Sequence of chain 1.A:
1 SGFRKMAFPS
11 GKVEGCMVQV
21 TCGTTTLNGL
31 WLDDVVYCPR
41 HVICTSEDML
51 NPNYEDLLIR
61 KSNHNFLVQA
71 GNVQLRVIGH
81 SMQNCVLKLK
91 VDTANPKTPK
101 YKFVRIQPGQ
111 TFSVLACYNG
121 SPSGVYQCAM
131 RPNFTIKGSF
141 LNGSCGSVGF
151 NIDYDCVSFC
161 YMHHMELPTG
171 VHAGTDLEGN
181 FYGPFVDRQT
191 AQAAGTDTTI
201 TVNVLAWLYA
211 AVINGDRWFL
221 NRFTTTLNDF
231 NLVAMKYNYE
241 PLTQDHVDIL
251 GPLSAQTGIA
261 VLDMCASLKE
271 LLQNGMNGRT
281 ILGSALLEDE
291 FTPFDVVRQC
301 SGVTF

A small-molecule ligand and the protein it binds are described below.
Small molecule (SMILES): CNC(=O)[C@H](O)[C@H](C[C@@H]1CCNC1=O)NC(=O)[C@@H]1[C@@H]2[C@H](CN1C(=O)[C@@H](NC(=O)C(F)(F)F)C(C)(C)C)C2(C)C

Binding-site contacts:
Ligand atom O6 contacts residue HIS163 of chain 1.A at 2.7 Å (h-bond).
Ligand atom C6 contacts residue ARG188 of chain 1.A at 3.6 Å.
Ligand atom F3 contacts residue MET165 of chain 1.A at 3.1 Å.
Ligand atom C17 contacts residue CYS145 of chain 1.A at 2.7 Å (hydrophobic).
Ligand atom O5 contacts residue SER144 of chain 1.A at 3.0 Å (h-bond).
Ligand atom C19 contacts residue CYS145 of chain 1.A at 2.8 Å (hydrophobic).
Ligand atom C19 contacts residue GLY143 of chain 1.A at 3.6 Å.
Ligand atom C2 contacts residue HIS164 of chain 1.A at 3.5 Å.
Ligand atom C16 contacts residue GLU166 of chain 1.A at 3.5 Å.
Ligand atom N5 contacts residue GLU166 of chain 1.A at 3.3 Å (salt-bridge).
Ligand atom O5 contacts residue CYS145 of chain 1.A at 3.0 Å (h-bond).
Ligand atom F2 contacts residue GLN192 of chain 1.A at 3.2 Å.
Ligand atom C18 contacts residue CYS145 of chain 1.A at 1.8 Å (hydrophobic).
Ligand atom F3 contacts residue LEU167 of chain 1.A at 3.3 Å.
Ligand atom F2 contacts residue THR190 of chain 1.A at 2.9 Å.
Ligand atom F3 contacts residue GLU166 of chain 1.A at 2.7 Å.
Ligand atom N2 contacts residue GLU166 of chain 1.A at 2.9 Å (salt-bridge).
Ligand atom C16 contacts residue MET165 of chain 1.A at 3.6 Å (hydrophobic).
Ligand atom N5 contacts residue PHE140 of chain 1.A at 3.3 Å (h-bond).
Ligand atom O3 contacts residue MET165 of chain 1.A at 3.3 Å.
Ligand atom O5 contacts residue GLY143 of chain 1.A at 2.7 Å (h-bond).
Ligand atom O2 contacts residue THR190 of chain 1.A at 3.7 Å.
Ligand atom O3 contacts residue GLU166 of chain 1.A at 2.9 Å (salt-bridge).
Ligand atom O5 contacts residue ASN142 of chain 1.A at 3.6 Å (h-bond).
Ligand atom N4 contacts residue ASN142 of chain 1.A at 3.5 Å (h-bond).
Ligand atom O4 contacts residue CYS145 of chain 1.A at 2.6 Å (h-bond).
Ligand atom O2 contacts residue GLN189 of chain 1.A at 3.5 Å.
Ligand atom C21 contacts residue CYS145 of chain 1.A at 3.1 Å (hydrophobic).
Ligand atom N3 contacts residue HIS164 of chain 1.A at 3.0 Å (h-bond).
Ligand atom C20 contacts residue ASN142 of chain 1.A at 3.6 Å.
Ligand atom F2 contacts residue MET165 of chain 1.A at 3.2 Å.
Ligand atom N3 contacts residue CYS145 of chain 1.A at 3.1 Å (h-bond).
Ligand atom C18 contacts residue HIS41 of chain 1.A at 3.6 Å.
Ligand atom C20 contacts residue GLY143 of chain 1.A at 3.4 Å.
Ligand atom F1 contacts residue THR190 of chain 1.A at 3.7 Å.
Ligand atom C12 contacts residue GLU166 of chain 1.A at 3.4 Å.
Ligand atom O6 contacts residue PHE140 of chain 1.A at 3.5 Å.
Ligand atom O4 contacts residue HIS41 of chain 1.A at 2.6 Å (h-bond).
Ligand atom C20 contacts residue THR26 of chain 1.A at 3.4 Å.
Ligand atom C19 contacts residue ASN142 of chain 1.A at 3.5 Å.